Sequence of chain 3.A:
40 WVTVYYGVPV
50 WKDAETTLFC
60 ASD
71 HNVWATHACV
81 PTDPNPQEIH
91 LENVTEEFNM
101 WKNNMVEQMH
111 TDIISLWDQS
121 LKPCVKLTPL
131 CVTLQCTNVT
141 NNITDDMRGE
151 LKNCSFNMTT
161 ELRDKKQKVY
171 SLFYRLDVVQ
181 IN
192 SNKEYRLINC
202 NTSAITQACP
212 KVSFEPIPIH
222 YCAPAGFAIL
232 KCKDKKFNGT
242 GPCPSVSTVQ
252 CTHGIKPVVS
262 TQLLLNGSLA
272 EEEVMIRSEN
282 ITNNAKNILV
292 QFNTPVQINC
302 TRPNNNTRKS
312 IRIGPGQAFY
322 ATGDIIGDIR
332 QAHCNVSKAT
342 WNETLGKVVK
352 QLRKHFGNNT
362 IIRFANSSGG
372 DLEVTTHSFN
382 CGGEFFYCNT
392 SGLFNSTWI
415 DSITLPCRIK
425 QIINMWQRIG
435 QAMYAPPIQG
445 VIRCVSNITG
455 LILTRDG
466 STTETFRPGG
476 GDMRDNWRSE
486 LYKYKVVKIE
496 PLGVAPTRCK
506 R

Binding-site contacts:
Ligand atom C6 contacts residue NAG1 of chain 3.I at 3.9 Å.
Ligand atom C8 contacts residue VAL259 of chain 3.A at 4.4 Å (hydrophobic).
Ligand atom N2 contacts residue SER450 of chain 3.A at 3.7 Å.
Ligand atom C1 contacts residue NAG1 of chain 3.I at 4.3 Å.
Ligand atom O6 contacts residue GLY383 of chain 3.A at 3.5 Å.
Ligand atom C5 contacts residue VAL449 of chain 3.A at 3.7 Å (hydrophobic).
Ligand atom O7 contacts residue ASN267 of chain 3.A at 4.0 Å.
Ligand atom O3 contacts residue CYS382 of chain 3.A at 3.6 Å (h-bond).
Ligand atom O4 contacts residue VAL449 of chain 3.A at 4.1 Å.
Ligand atom C7 contacts residue ASN381 of chain 3.A at 4.4 Å.
Ligand atom O5 contacts residue VAL449 of chain 3.A at 4.4 Å.
Ligand atom C1 contacts residue ASN267 of chain 3.A at 1.4 Å.
Ligand atom C5 contacts residue NAG1 of chain 3.I at 3.8 Å.
Ligand atom C1 contacts residue SER450 of chain 3.A at 3.8 Å.
Ligand atom C3 contacts residue ASN267 of chain 3.A at 3.6 Å.
Ligand atom O7 contacts residue PRO217 of chain 3.A at 3.8 Å.
Ligand atom O6 contacts residue CYS382 of chain 3.A at 4.2 Å.
Ligand atom C6 contacts residue SER214 of chain 3.A at 4.1 Å.
Ligand atom O6 contacts residue ASN267 of chain 3.A at 4.5 Å.
Ligand atom O6 contacts residue SER214 of chain 3.A at 3.7 Å.
Ligand atom C2 contacts residue SER450 of chain 3.A at 4.2 Å.
Ligand atom O5 contacts residue ASN267 of chain 3.A at 2.4 Å (h-bond).
Ligand atom C4 contacts residue VAL449 of chain 3.A at 4.2 Å (hydrophobic).
Ligand atom C8 contacts residue ASN381 of chain 3.A at 4.0 Å.
Ligand atom O7 contacts residue ASN381 of chain 3.A at 4.2 Å.
Ligand atom N2 contacts residue ASN267 of chain 3.A at 2.9 Å (h-bond).
Ligand atom O6 contacts residue NAG1 of chain 3.I at 3.8 Å.
Ligand atom C7 contacts residue ASN267 of chain 3.A at 3.6 Å.
Ligand atom C5 contacts residue ASN267 of chain 3.A at 3.6 Å.
Ligand atom O5 contacts residue NAG1 of chain 3.I at 3.8 Å.
Ligand atom C1 contacts residue VAL449 of chain 3.A at 4.3 Å (hydrophobic).
Ligand atom C6 contacts residue GLY383 of chain 3.A at 4.5 Å.
Ligand atom C8 contacts residue LEU266 of chain 3.A at 3.7 Å (hydrophobic).
Ligand atom C2 contacts residue ASN267 of chain 3.A at 2.4 Å.
Ligand atom C4 contacts residue ASN267 of chain 3.A at 4.2 Å.
Ligand atom C3 contacts residue SER450 of chain 3.A at 4.5 Å.
Ligand atom O7 contacts residue VAL259 of chain 3.A at 4.4 Å.
Ligand atom C3 contacts residue VAL449 of chain 3.A at 4.0 Å (hydrophobic).

The small molecule below binds the protein below.
Small molecule (SMILES): CC(=O)N[C@H]1[C@H](O[C@H]2[C@H](O)[C@@H](NC(C)=O)CO[C@@H]2CO)O[C@H](CO)[C@@H](O[C@@H]2O[C@H](CO)[C@@H](O)[C@H](O[C@H]3O[C@H](CO)[C@@H](O)[C@H](O)[C@@H]3O)[C@@H]2O)[C@@H]1O